Binding-site contacts:
Ligand atom C8 contacts residue ASN55 of chain 1.D at 3.4 Å.
Ligand atom C7 contacts residue PRO60 of chain 1.D at 3.9 Å (hydrophobic).
Ligand atom O3 contacts residue PRO59 of chain 1.D at 4.1 Å.
Ligand atom C1 contacts residue ASN62 of chain 1.D at 1.4 Å.
Ligand atom C2 contacts residue PRO60 of chain 1.D at 4.3 Å (hydrophobic).
Ligand atom O7 contacts residue ASN62 of chain 1.D at 3.1 Å (h-bond).
Ligand atom C3 contacts residue PRO59 of chain 1.D at 4.3 Å (hydrophobic).
Ligand atom C8 contacts residue PRO59 of chain 1.D at 4.0 Å (hydrophobic).
Ligand atom C8 contacts residue ASN62 of chain 1.D at 4.3 Å.
Ligand atom N2 contacts residue ASN62 of chain 1.D at 2.9 Å (h-bond).
Ligand atom N2 contacts residue PRO59 of chain 1.D at 3.9 Å.
Ligand atom C2 contacts residue ASN62 of chain 1.D at 2.5 Å.
Ligand atom N2 contacts residue PRO60 of chain 1.D at 3.5 Å (h-bond).
Ligand atom C4 contacts residue ASN62 of chain 1.D at 4.3 Å.
Ligand atom O6 contacts residue ASN62 of chain 1.D at 4.2 Å.
Ligand atom C1 contacts residue PRO60 of chain 1.D at 4.1 Å (hydrophobic).
Ligand atom C3 contacts residue ASN62 of chain 1.D at 3.8 Å.
Ligand atom C8 contacts residue PRO60 of chain 1.D at 3.7 Å (hydrophobic).
Ligand atom O6 contacts residue ILE191 of chain 1.D at 4.5 Å.
Ligand atom C5 contacts residue ASN62 of chain 1.D at 3.6 Å.
Ligand atom O5 contacts residue ASN62 of chain 1.D at 2.4 Å (h-bond).
Ligand atom C7 contacts residue ASN62 of chain 1.D at 3.2 Å.

The protein below binds the small molecule below.
Small molecule (SMILES): CC(=O)N[C@H]1[C@H](O[C@H]2[C@H](O)[C@@H](NC(C)=O)CO[C@@H]2CO)O[C@H](CO)[C@@H](O[C@@H]2O[C@H](CO)[C@@H](O)[C@H](O)[C@@H]2O)[C@@H]1O

Sequence of chain 1.D:
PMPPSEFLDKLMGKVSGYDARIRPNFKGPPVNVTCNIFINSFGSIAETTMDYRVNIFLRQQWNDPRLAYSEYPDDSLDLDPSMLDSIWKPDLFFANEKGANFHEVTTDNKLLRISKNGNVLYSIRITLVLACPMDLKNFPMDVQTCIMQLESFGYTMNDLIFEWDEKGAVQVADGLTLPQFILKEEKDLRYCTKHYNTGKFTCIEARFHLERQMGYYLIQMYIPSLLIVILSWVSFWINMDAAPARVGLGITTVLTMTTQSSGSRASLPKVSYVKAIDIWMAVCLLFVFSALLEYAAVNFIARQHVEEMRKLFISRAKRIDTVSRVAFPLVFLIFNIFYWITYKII